Sequence of chain 1.C:
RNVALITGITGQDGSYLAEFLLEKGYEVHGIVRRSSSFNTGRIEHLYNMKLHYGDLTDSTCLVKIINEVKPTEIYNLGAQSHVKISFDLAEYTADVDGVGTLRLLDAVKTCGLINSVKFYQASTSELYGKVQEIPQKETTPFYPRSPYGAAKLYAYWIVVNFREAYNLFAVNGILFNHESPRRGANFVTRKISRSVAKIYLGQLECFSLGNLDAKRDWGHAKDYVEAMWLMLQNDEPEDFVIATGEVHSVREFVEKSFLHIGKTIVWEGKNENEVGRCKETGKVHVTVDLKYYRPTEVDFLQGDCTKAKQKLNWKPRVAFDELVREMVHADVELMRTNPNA

This small molecule binds to this protein.
Small molecule (SMILES): Nc1nc2c(ncn2[C@@H]2O[C@H](COP(=O)(O)OP(=O)(O)O[C@H]3O[C@H](CO)[C@@H](F)[C@H](O)[C@@H]3O)[C@@H](O)[C@H]2O)c(=O)[nH]1

Binding-site contacts:
Ligand atom O14 contacts residue VAL261 of chain 1.C at 3.5 Å.
Ligand atom O9 contacts residue SER136 of chain 1.C at 2.8 Å (h-bond).
Ligand atom C1 contacts residue VAL199 of chain 1.C at 3.5 Å (hydrophobic).
Ligand atom O2 contacts residue ALA225 of chain 1.C at 3.1 Å.
Ligand atom F contacts residue GLU137 of chain 1.C at 3.5 Å.
Ligand atom N2 contacts residue ARG305 of chain 1.C at 3.5 Å (salt-bridge).
Ligand atom N3 contacts residue VAL199 of chain 1.C at 3.5 Å (h-bond).
Ligand atom O7 contacts residue ARG194 of chain 1.C at 2.9 Å (salt-bridge).
Ligand atom O12 contacts residue GLU137 of chain 1.C at 3.5 Å (salt-bridge).
Ligand atom C5 contacts residue ARG227 of chain 1.C at 3.5 Å.
Ligand atom O2 contacts residue GLU308 of chain 1.C at 2.9 Å (salt-bridge).
Ligand atom C14 contacts residue VAL199 of chain 1.C at 3.4 Å (hydrophobic).
Ligand atom O12 contacts residue ARG227 of chain 1.C at 3.2 Å (salt-bridge).
Ligand atom O12 contacts residue ASN188 of chain 1.C at 3.1 Å (h-bond).
Ligand atom F contacts residue THR135 of chain 1.C at 2.6 Å.
Ligand atom O1 contacts residue GLU308 of chain 1.C at 2.7 Å (salt-bridge).
Ligand atom N3 contacts residue ARG305 of chain 1.C at 3.4 Å (salt-bridge).
Ligand atom C11 contacts residue THR135 of chain 1.C at 3.5 Å.
Ligand atom O contacts residue LYS202 of chain 1.C at 2.8 Å (salt-bridge).
Ligand atom O10 contacts residue NAP1 of chain 1.L at 3.5 Å (h-bond).
Ligand atom O13 contacts residue VAL199 of chain 1.C at 2.9 Å (h-bond).
Ligand atom O2 contacts residue ARG227 of chain 1.C at 3.0 Å (salt-bridge).
Ligand atom F contacts residue TYR159 of chain 1.C at 2.8 Å.
Ligand atom N3 contacts residue ASN197 of chain 1.C at 2.9 Å (h-bond).
Ligand atom C11 contacts residue ASN188 of chain 1.C at 3.3 Å.
Ligand atom O1 contacts residue ARG305 of chain 1.C at 3.3 Å.
Ligand atom O10 contacts residue SER92 of chain 1.C at 2.7 Å (h-bond).
Ligand atom N contacts residue GLY221 of chain 1.C at 2.8 Å (h-bond).
Ligand atom C13 contacts residue SER92 of chain 1.C at 3.3 Å.
Ligand atom O9 contacts residue GLU137 of chain 1.C at 2.8 Å (salt-bridge).
Ligand atom O4 contacts residue ARG305 of chain 1.C at 3.0 Å (salt-bridge).
Ligand atom O7 contacts residue NAP1 of chain 1.L at 3.1 Å.
Ligand atom C2 contacts residue ASN222 of chain 1.C at 3.3 Å.
Ligand atom O11 contacts residue ARG305 of chain 1.C at 2.8 Å (salt-bridge).
Ligand atom C11 contacts residue SER136 of chain 1.C at 3.4 Å.
Ligand atom O10 contacts residue TYR159 of chain 1.C at 2.9 Å (h-bond).
Ligand atom O8 contacts residue ASN188 of chain 1.C at 3.1 Å (h-bond).
Ligand atom N2 contacts residue VAL199 of chain 1.C at 3.5 Å.
Ligand atom O contacts residue LEU220 of chain 1.C at 3.5 Å.
Ligand atom O9 contacts residue ASN188 of chain 1.C at 3.1 Å (h-bond).